Binding-site contacts:
Ligand atom C7 contacts residue KN91 of chain 1.C at 3.4 Å.
Ligand atom O25 contacts residue MSE144 of chain 1.A at 3.7 Å.
Ligand atom O1 contacts residue GLU11 of chain 1.A at 4.0 Å.
Ligand atom C10 contacts residue MSE109 of chain 1.A at 3.4 Å.
Ligand atom C9 contacts residue LEU18 of chain 1.A at 3.8 Å (hydrophobic).
Ligand atom C18 contacts residue GLU11 of chain 1.A at 3.5 Å.
Ligand atom CL contacts residue ALA15 of chain 1.A at 3.9 Å.
Ligand atom C19 contacts residue KN91 of chain 1.C at 3.8 Å.
Ligand atom O25 contacts residue GLU127 of chain 1.A at 3.8 Å.
Ligand atom C14 contacts residue GLU123 of chain 1.A at 3.8 Å.
Ligand atom C21 contacts residue ALA128 of chain 1.A at 3.9 Å (hydrophobic).
Ligand atom C15 contacts residue GLU127 of chain 1.A at 3.6 Å.
Ligand atom C26 contacts residue MSE144 of chain 1.A at 4.0 Å.
Ligand atom C21 contacts residue MSE144 of chain 1.A at 3.9 Å.
Ligand atom O2 contacts residue GLU11 of chain 1.A at 3.4 Å.
Ligand atom C8 contacts residue KN91 of chain 1.C at 3.9 Å.
Ligand atom O25 contacts residue ALA128 of chain 1.A at 3.4 Å.
Ligand atom C22 contacts residue GLU127 of chain 1.A at 3.6 Å.
Ligand atom C7 contacts residue GLU11 of chain 1.A at 4.0 Å.
Ligand atom C21 contacts residue GLU127 of chain 1.A at 3.6 Å.
Ligand atom C12 contacts residue MSE124 of chain 1.A at 3.9 Å.
Ligand atom C10 contacts residue GLU114 of chain 1.A at 3.8 Å.
Ligand atom C6 contacts residue GLU11 of chain 1.A at 3.9 Å.
Ligand atom O3 contacts residue MSE124 of chain 1.A at 3.3 Å.
Ligand atom C16 contacts residue GLU127 of chain 1.A at 3.9 Å.
Ligand atom O2 contacts residue KN91 of chain 1.C at 3.0 Å.
Ligand atom C7 contacts residue ALA15 of chain 1.A at 4.0 Å (hydrophobic).
Ligand atom C22 contacts residue MSE144 of chain 1.A at 3.8 Å.
Ligand atom C24 contacts residue KN91 of chain 1.C at 3.5 Å.
Ligand atom C11 contacts residue MSE124 of chain 1.A at 3.9 Å.
Ligand atom C9 contacts residue MSE109 of chain 1.A at 3.7 Å.
Ligand atom C21 contacts residue KN91 of chain 1.C at 3.9 Å.
Ligand atom CL contacts residue KN91 of chain 1.D at 3.4 Å.
Ligand atom CL contacts residue KN91 of chain 1.C at 2.7 Å.
Ligand atom O3 contacts residue KN91 of chain 1.C at 3.6 Å.
Ligand atom C4 contacts residue GLU14 of chain 1.A at 3.8 Å.
Ligand atom C21 contacts residue MSE124 of chain 1.A at 3.6 Å.
Ligand atom C13 contacts residue MSE124 of chain 1.A at 4.0 Å.
Ligand atom C20 contacts residue KN91 of chain 1.C at 3.7 Å.
Ligand atom C20 contacts residue MSE124 of chain 1.A at 4.0 Å.

This protein binds this small molecule.
Small molecule (SMILES): COc1ccc(S(=O)(=O)N(CCO)c2ccccc2CN(C)C/C=C/c2ccc(Cl)cc2)cc1

Sequence of chain 1.A:
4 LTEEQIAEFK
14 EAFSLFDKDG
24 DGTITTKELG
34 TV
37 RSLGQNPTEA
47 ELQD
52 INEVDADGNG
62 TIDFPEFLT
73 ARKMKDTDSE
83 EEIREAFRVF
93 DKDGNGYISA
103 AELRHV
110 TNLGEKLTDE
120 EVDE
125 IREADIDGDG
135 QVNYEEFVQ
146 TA